Sequence of chain 1.B:
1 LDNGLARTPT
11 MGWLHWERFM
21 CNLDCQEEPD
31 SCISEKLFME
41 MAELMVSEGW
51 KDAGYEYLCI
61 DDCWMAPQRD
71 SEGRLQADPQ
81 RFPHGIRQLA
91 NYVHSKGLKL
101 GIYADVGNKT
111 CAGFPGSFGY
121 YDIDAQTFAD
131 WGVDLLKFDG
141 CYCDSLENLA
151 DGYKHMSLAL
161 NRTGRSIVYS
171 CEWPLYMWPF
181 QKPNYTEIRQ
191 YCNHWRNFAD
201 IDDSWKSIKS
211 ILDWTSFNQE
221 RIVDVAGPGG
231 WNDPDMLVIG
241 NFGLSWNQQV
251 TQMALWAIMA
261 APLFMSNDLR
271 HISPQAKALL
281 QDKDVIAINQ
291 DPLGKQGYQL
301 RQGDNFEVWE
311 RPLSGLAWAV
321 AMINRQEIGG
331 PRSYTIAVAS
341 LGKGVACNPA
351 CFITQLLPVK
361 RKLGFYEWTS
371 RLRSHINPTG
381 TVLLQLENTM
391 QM

Binding-site contacts:
Ligand atom C3 contacts residue ASP144 of chain 1.B at 3.9 Å.
Ligand atom C8 contacts residue ASP144 of chain 1.B at 3.2 Å.
Ligand atom N2 contacts residue PHE118 of chain 1.B at 3.3 Å.
Ligand atom O7 contacts residue ASN108 of chain 1.B at 3.4 Å (h-bond).
Ligand atom C2 contacts residue ASP144 of chain 1.B at 3.8 Å.
Ligand atom C1 contacts residue ASN108 of chain 1.B at 1.4 Å.
Ligand atom N2 contacts residue ASP144 of chain 1.B at 3.2 Å (salt-bridge).
Ligand atom O7 contacts residue TYR142 of chain 1.B at 3.6 Å (h-bond).
Ligand atom C2 contacts residue PHE118 of chain 1.B at 4.1 Å (hydrophobic).
Ligand atom C8 contacts residue PHE118 of chain 1.B at 3.4 Å (hydrophobic).
Ligand atom C7 contacts residue ASN148 of chain 1.B at 4.4 Å.
Ligand atom C7 contacts residue TYR142 of chain 1.B at 4.4 Å (hydrophobic).
Ligand atom C1 contacts residue PHE118 of chain 1.B at 4.1 Å (hydrophobic).
Ligand atom O7 contacts residue ASP144 of chain 1.B at 2.6 Å (salt-bridge).
Ligand atom C4 contacts residue ASN108 of chain 1.B at 4.2 Å.
Ligand atom C5 contacts residue ASN108 of chain 1.B at 3.7 Å.
Ligand atom C3 contacts residue PHE118 of chain 1.B at 4.0 Å (hydrophobic).
Ligand atom C7 contacts residue ASP144 of chain 1.B at 2.7 Å.
Ligand atom O3 contacts residue ASP144 of chain 1.B at 2.9 Å (salt-bridge).
Ligand atom O7 contacts residue CYS143 of chain 1.B at 3.8 Å.
Ligand atom C7 contacts residue ASN108 of chain 1.B at 3.5 Å.
Ligand atom C3 contacts residue ASN108 of chain 1.B at 3.8 Å.
Ligand atom C8 contacts residue GLY107 of chain 1.B at 4.5 Å.
Ligand atom C7 contacts residue PHE118 of chain 1.B at 3.9 Å (hydrophobic).
Ligand atom C8 contacts residue CYS143 of chain 1.B at 4.5 Å (hydrophobic).
Ligand atom O5 contacts residue ASN108 of chain 1.B at 2.3 Å (h-bond).
Ligand atom C8 contacts residue ASN148 of chain 1.B at 4.1 Å.
Ligand atom N2 contacts residue ASN108 of chain 1.B at 3.0 Å (h-bond).
Ligand atom C2 contacts residue ASN108 of chain 1.B at 2.5 Å.

This small molecule binds to this protein.
Small molecule (SMILES): CC(=O)N[C@@H]1[C@@H](O)[C@H](O)[C@@H](CO)O[C@H]1O